Sequence of chain 1.B:
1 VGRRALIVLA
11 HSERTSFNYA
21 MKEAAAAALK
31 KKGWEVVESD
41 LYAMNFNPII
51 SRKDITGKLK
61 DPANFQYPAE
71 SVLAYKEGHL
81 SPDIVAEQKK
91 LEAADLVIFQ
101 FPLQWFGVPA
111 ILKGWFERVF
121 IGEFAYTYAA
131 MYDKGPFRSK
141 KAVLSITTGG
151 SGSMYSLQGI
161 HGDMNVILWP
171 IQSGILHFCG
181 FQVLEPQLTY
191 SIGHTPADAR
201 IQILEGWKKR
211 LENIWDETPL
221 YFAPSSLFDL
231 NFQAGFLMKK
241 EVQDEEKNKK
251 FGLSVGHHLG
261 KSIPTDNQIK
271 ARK

Sequence of chain 1.D:
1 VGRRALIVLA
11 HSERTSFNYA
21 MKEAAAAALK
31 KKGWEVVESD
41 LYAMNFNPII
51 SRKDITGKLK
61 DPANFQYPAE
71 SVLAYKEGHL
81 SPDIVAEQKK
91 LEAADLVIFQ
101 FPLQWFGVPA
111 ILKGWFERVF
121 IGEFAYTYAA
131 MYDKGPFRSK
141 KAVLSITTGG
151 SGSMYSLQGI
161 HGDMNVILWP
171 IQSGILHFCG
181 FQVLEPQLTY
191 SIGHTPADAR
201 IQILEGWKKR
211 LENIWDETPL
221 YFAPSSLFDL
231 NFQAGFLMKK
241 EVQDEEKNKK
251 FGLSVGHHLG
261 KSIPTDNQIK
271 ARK

Binding-site contacts:
Ligand atom C5M contacts residue DQN1 of chain 1.L at 3.1 Å.
Ligand atom C2M contacts residue TRP105 of chain 1.B at 4.5 Å (hydrophobic).
Ligand atom C3M contacts residue FAD1 of chain 1.G at 3.4 Å.
Ligand atom C2M contacts residue ILE121 of chain 1.D at 4.2 Å (hydrophobic).
Ligand atom C2M contacts residue PHE120 of chain 1.D at 3.9 Å (hydrophobic).
Ligand atom C3M contacts residue PRO68 of chain 1.D at 3.8 Å (hydrophobic).
Ligand atom O4 contacts residue DQN1 of chain 1.L at 3.5 Å (h-bond).
Ligand atom C5 contacts residue DQN1 of chain 1.L at 3.5 Å.
Ligand atom C2M contacts residue GLY122 of chain 1.D at 3.4 Å.
Ligand atom C4 contacts residue DQN1 of chain 1.L at 3.7 Å.
Ligand atom C6 contacts residue DQN1 of chain 1.L at 4.2 Å.
Ligand atom C6M contacts residue PHE178 of chain 1.D at 3.4 Å (hydrophobic).
Ligand atom O1 contacts residue GLY122 of chain 1.D at 4.2 Å.
Ligand atom C3 contacts residue FAD1 of chain 1.G at 4.2 Å.
Ligand atom C6M contacts residue TYR126 of chain 1.D at 3.3 Å (hydrophobic).
Ligand atom C1 contacts residue PHE178 of chain 1.D at 4.4 Å (hydrophobic).
Ligand atom C6 contacts residue TYR126 of chain 1.D at 3.9 Å (hydrophobic).
Ligand atom O4 contacts residue FAD1 of chain 1.G at 3.2 Å.
Ligand atom O1 contacts residue TYR126 of chain 1.D at 2.6 Å.
Ligand atom C5M contacts residue FAD1 of chain 1.G at 4.3 Å.
Ligand atom C1 contacts residue TYR126 of chain 1.D at 3.6 Å (hydrophobic).
Ligand atom O1 contacts residue PHE178 of chain 1.D at 4.0 Å.
Ligand atom C4 contacts residue FAD1 of chain 1.G at 3.9 Å.
Ligand atom C6 contacts residue PHE178 of chain 1.D at 4.2 Å (hydrophobic).

This protein binds this small molecule.
Small molecule (SMILES): CC1=C(C)C(=O)C(C)=C(C)C1=O